Binding-site contacts:
Ligand atom CG2 contacts residue LEU286 of chain 1.T at 3.7 Å (hydrophobic).
Ligand atom C contacts residue LEU286 of chain 1.T at 3.8 Å (hydrophobic).
Ligand atom CB contacts residue HIS277 of chain 1.T at 3.7 Å.
Ligand atom CG contacts residue LYS234 of chain 1.T at 3.3 Å.
Ligand atom CD1 contacts residue TYR91 of chain 1.T at 3.9 Å (hydrophobic).
Ligand atom N contacts residue THR235 of chain 1.T at 3.5 Å (h-bond).
Ligand atom C contacts residue THR235 of chain 1.T at 3.6 Å.
Ligand atom CG contacts residue HIS277 of chain 1.T at 3.8 Å.
Ligand atom N contacts residue TYR273 of chain 1.T at 3.9 Å.
Ligand atom N contacts residue ASN227 of chain 1.T at 3.0 Å (h-bond).
Ligand atom CG2 contacts residue HIS277 of chain 1.T at 3.3 Å.
Ligand atom C contacts residue TYR94 of chain 1.T at 4.0 Å (hydrophobic).
Ligand atom CG contacts residue ASP233 of chain 1.T at 3.0 Å.
Ligand atom O contacts residue THR235 of chain 1.T at 3.0 Å (h-bond).
Ligand atom O contacts residue THR235 of chain 1.T at 3.1 Å (h-bond).
Ligand atom O contacts residue LEU286 of chain 1.T at 3.2 Å.
Ligand atom CG1 contacts residue TYR94 of chain 1.T at 3.8 Å (hydrophobic).
Ligand atom O contacts residue HIS277 of chain 1.T at 3.4 Å.
Ligand atom CA contacts residue THR235 of chain 1.T at 3.6 Å.
Ligand atom CG2 contacts residue GLU236 of chain 1.T at 3.3 Å.
Ligand atom O contacts residue ASN227 of chain 1.T at 3.6 Å.
Ligand atom O contacts residue TYR94 of chain 1.T at 2.9 Å.
Ligand atom C contacts residue THR235 of chain 1.T at 3.6 Å.
Ligand atom N contacts residue THR235 of chain 1.T at 3.9 Å.
Ligand atom CB contacts residue LEU286 of chain 1.T at 3.9 Å (hydrophobic).
Ligand atom CG2 contacts residue ASN281 of chain 1.T at 3.6 Å.
Ligand atom O contacts residue LYS234 of chain 1.T at 3.6 Å.
Ligand atom CD contacts residue HIS277 of chain 1.T at 3.9 Å.
Ligand atom CG1 contacts residue VAL280 of chain 1.T at 4.0 Å (hydrophobic).
Ligand atom C contacts residue ASN281 of chain 1.T at 3.8 Å.
Ligand atom C contacts residue THR235 of chain 1.T at 3.6 Å.
Ligand atom C contacts residue ASN227 of chain 1.T at 3.5 Å.
Ligand atom CD1 contacts residue TYR94 of chain 1.T at 3.5 Å (hydrophobic).
Ligand atom CB contacts residue ASP233 of chain 1.T at 3.0 Å.
Ligand atom CA contacts residue ASN227 of chain 1.T at 3.7 Å.
Ligand atom CB contacts residue TYR238 of chain 1.T at 3.6 Å (hydrophobic).
Ligand atom CG2 contacts residue PHE278 of chain 1.T at 3.7 Å (hydrophobic).
Ligand atom CD contacts residue TYR273 of chain 1.T at 3.3 Å (hydrophobic).
Ligand atom CG contacts residue TYR273 of chain 1.T at 3.6 Å (hydrophobic).
Ligand atom O contacts residue ASN281 of chain 1.T at 2.6 Å (h-bond).

A protein and the small-molecule ligand that binds it are described below.
Small molecule (SMILES): CC[C@H](C)[C@H](NC(=O)[C@H](CO)NC(=O)[C@H](CCCN=C(N)N)NC(=O)[C@@H](NC(=O)[C@@H]1CCCN1C(=O)[C@@H]1CCCN1C(=O)[C@H](C)N)C(C)C)C(=O)N[C@H](C=O)Cc1ccc(O)cc1

Sequence of chain 1.T:
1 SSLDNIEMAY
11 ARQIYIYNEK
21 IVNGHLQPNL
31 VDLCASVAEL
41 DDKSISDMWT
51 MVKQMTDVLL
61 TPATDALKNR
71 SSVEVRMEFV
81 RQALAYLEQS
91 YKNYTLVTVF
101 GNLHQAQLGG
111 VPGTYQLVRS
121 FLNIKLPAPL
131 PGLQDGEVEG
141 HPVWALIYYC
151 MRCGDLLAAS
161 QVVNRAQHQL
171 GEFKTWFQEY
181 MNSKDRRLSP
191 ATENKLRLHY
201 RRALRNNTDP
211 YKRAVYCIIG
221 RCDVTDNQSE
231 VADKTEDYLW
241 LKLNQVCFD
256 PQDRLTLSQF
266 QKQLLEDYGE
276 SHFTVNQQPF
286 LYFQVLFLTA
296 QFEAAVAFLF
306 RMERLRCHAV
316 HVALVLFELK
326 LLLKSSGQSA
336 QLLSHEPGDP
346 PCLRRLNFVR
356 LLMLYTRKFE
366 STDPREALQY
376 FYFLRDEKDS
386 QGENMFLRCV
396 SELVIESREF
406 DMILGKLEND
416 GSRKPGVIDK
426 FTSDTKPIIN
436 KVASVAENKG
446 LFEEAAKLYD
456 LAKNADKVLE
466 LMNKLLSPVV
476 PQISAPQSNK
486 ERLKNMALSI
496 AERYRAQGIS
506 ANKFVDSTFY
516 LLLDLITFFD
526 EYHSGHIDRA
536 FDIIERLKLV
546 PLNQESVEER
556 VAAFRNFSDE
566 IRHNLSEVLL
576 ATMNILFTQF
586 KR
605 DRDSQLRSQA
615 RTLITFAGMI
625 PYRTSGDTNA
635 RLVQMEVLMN